A small-molecule ligand and the protein it binds are described below.
Small molecule (SMILES): Nc1ccn([C@H]2C[C@H](O)[C@@H](COP(=O)(O)O)O2)c(=O)n1

Sequence of chain 1.TA:
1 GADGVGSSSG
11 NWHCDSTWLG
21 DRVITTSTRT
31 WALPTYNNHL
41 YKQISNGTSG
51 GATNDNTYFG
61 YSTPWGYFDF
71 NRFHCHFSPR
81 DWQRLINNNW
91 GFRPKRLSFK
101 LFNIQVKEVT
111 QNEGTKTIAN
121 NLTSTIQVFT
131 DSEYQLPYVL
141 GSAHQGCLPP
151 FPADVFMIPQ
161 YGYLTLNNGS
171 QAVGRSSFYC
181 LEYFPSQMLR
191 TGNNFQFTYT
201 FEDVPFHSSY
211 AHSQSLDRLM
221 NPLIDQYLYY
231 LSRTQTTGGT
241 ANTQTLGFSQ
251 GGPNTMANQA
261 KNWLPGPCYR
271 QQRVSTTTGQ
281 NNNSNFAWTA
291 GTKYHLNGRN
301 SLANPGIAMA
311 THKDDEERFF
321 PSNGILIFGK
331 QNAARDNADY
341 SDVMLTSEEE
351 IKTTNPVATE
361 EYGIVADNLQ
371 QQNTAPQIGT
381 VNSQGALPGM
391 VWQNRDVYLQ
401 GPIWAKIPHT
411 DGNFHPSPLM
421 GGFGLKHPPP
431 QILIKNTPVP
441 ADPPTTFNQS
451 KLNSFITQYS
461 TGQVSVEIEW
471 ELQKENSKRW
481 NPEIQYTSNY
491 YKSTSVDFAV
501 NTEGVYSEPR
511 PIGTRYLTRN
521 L

Binding-site contacts:
Ligand atom O3' contacts residue DA1 of chain 1.VE at 1.6 Å.
Ligand atom C2' contacts residue DA1 of chain 1.VE at 3.1 Å.
Ligand atom C5' contacts residue PRO205 of chain 1.TA at 4.5 Å (hydrophobic).
Ligand atom C5' contacts residue DA1 of chain 1.VE at 4.4 Å.
Ligand atom C4' contacts residue DA1 of chain 1.VE at 3.9 Å.
Ligand atom C3' contacts residue DA1 of chain 1.VE at 2.6 Å.
Ligand atom O3' contacts residue PRO205 of chain 1.TA at 4.2 Å.
Ligand atom O5' contacts residue DA1 of chain 1.VE at 4.3 Å.